A small-molecule ligand and the protein it binds are described below.
Small molecule (SMILES): Fc1cccc(NN=Cc2ccc(Cl)cc2)c1

Sequence of chain 4.A:
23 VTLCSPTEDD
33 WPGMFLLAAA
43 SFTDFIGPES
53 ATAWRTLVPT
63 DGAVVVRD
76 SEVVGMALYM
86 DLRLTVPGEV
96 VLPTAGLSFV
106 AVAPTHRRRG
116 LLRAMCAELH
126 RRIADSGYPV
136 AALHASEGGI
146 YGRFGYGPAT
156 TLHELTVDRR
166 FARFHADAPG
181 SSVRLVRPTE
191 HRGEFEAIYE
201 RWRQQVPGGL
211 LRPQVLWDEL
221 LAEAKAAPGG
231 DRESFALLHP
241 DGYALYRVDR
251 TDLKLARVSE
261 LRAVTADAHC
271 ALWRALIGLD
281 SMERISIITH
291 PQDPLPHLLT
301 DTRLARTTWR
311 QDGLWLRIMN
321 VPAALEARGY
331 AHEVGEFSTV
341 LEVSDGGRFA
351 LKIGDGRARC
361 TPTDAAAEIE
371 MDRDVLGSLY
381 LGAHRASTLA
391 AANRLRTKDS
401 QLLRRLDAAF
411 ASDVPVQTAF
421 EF

Binding-site contacts:
Ligand atom N2 contacts residue PHE104 of chain 4.A at 3.4 Å.
Ligand atom C10 contacts residue LEU83 of chain 4.A at 3.7 Å (hydrophobic).
Ligand atom C2 contacts residue GOL1 of chain 4.K at 3.7 Å.
Ligand atom C7 contacts residue ALA53 of chain 4.A at 4.0 Å (hydrophobic).
Ligand atom F1 contacts residue PHE104 of chain 4.A at 3.9 Å.
Ligand atom C4 contacts residue GOL1 of chain 4.K at 3.6 Å.
Ligand atom N2 contacts residue SER103 of chain 4.A at 3.9 Å.
Ligand atom C11 contacts residue MET85 of chain 4.A at 3.9 Å (hydrophobic).
Ligand atom C9 contacts residue TRP56 of chain 4.A at 3.8 Å (hydrophobic).
Ligand atom C9 contacts residue ARG57 of chain 4.A at 3.8 Å.
Ligand atom F1 contacts residue ARG57 of chain 4.A at 4.0 Å.
Ligand atom C13 contacts residue TRP56 of chain 4.A at 3.8 Å (hydrophobic).
Ligand atom C5 contacts residue GOL1 of chain 4.K at 3.7 Å.
Ligand atom C11 contacts residue SER103 of chain 4.A at 3.8 Å.
Ligand atom C10 contacts residue VAL60 of chain 4.A at 4.0 Å (hydrophobic).
Ligand atom C7 contacts residue PHE104 of chain 4.A at 3.3 Å (hydrophobic).
Ligand atom C10 contacts residue MET85 of chain 4.A at 3.6 Å (hydrophobic).
Ligand atom C5 contacts residue SER103 of chain 4.A at 3.6 Å.
Ligand atom C12 contacts residue TRP56 of chain 4.A at 3.4 Å (hydrophobic).
Ligand atom C10 contacts residue TRP56 of chain 4.A at 3.6 Å (hydrophobic).
Ligand atom C4 contacts residue PHE422 of chain 4.A at 3.7 Å (hydrophobic).
Ligand atom C5 contacts residue TRP56 of chain 4.A at 4.0 Å (hydrophobic).
Ligand atom C5 contacts residue PHE422 of chain 4.A at 3.4 Å (hydrophobic).
Ligand atom F1 contacts residue TRP33 of chain 4.A at 3.8 Å.
Ligand atom C8 contacts residue ALA53 of chain 4.A at 3.5 Å (hydrophobic).
Ligand atom C11 contacts residue TRP56 of chain 4.A at 3.6 Å (hydrophobic).
Ligand atom C6 contacts residue TRP56 of chain 4.A at 3.9 Å (hydrophobic).
Ligand atom N1 contacts residue GOL1 of chain 4.K at 3.8 Å.
Ligand atom C9 contacts residue VAL60 of chain 4.A at 3.8 Å (hydrophobic).
Ligand atom N2 contacts residue GOL1 of chain 4.K at 3.7 Å.
Ligand atom C9 contacts residue LEU83 of chain 4.A at 3.8 Å (hydrophobic).
Ligand atom F1 contacts residue ALA53 of chain 4.A at 3.1 Å.
Ligand atom C13 contacts residue ILE48 of chain 4.A at 3.8 Å (hydrophobic).
Ligand atom N1 contacts residue TRP56 of chain 4.A at 3.7 Å.
Ligand atom N2 contacts residue ILE48 of chain 4.A at 4.0 Å.
Ligand atom N1 contacts residue ILE48 of chain 4.A at 3.6 Å.
Ligand atom C3 contacts residue GOL1 of chain 4.K at 3.5 Å.
Ligand atom C12 contacts residue ILE48 of chain 4.A at 3.7 Å (hydrophobic).
Ligand atom C3 contacts residue PHE422 of chain 4.A at 3.3 Å (hydrophobic).
Ligand atom C6 contacts residue PHE104 of chain 4.A at 3.5 Å (hydrophobic).